The protein below binds the small molecule below.
Small molecule (SMILES): CC(=O)N[C@H]1[C@H](O[C@H]2[C@H](O)[C@@H](NC(C)=O)CO[C@@H]2CO)O[C@H](CO)[C@@H](O)[C@@H]1O

Sequence of chain 1.F:
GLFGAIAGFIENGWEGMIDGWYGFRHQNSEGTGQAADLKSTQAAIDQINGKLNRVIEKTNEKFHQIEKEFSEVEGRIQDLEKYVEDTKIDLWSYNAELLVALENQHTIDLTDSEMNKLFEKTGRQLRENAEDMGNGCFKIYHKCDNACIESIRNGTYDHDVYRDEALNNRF

Binding-site contacts:
Ligand atom C1 contacts residue ASN279 of chain 1.E at 1.4 Å.
Ligand atom C8 contacts residue VAL291 of chain 1.E at 4.3 Å (hydrophobic).
Ligand atom C2 contacts residue VAL291 of chain 1.E at 3.9 Å (hydrophobic).
Ligand atom C7 contacts residue VAL291 of chain 1.E at 4.4 Å (hydrophobic).
Ligand atom C6 contacts residue GLU69 of chain 1.F at 4.4 Å.
Ligand atom C3 contacts residue ASN279 of chain 1.E at 3.8 Å.
Ligand atom O5 contacts residue ASN292 of chain 1.E at 3.7 Å.
Ligand atom C4 contacts residue ASN279 of chain 1.E at 4.2 Å.
Ligand atom C3 contacts residue VAL291 of chain 1.E at 4.1 Å (hydrophobic).
Ligand atom O5 contacts residue ASN279 of chain 1.E at 2.3 Å (h-bond).
Ligand atom N2 contacts residue VAL291 of chain 1.E at 3.6 Å (h-bond).
Ligand atom N2 contacts residue ASN279 of chain 1.E at 3.0 Å (h-bond).
Ligand atom C2 contacts residue ASN279 of chain 1.E at 2.4 Å.
Ligand atom C7 contacts residue ASN279 of chain 1.E at 3.2 Å.
Ligand atom C5 contacts residue ASN279 of chain 1.E at 3.6 Å.
Ligand atom O7 contacts residue ASN279 of chain 1.E at 3.1 Å (h-bond).
Ligand atom C6 contacts residue ASN292 of chain 1.E at 4.0 Å.
Ligand atom C5 contacts residue ASN292 of chain 1.E at 3.9 Å.
Ligand atom C1 contacts residue ASN292 of chain 1.E at 4.0 Å.
Ligand atom C8 contacts residue SER39 of chain 1.E at 3.4 Å.
Ligand atom C8 contacts residue GLU69 of chain 1.F at 3.6 Å.
Ligand atom C1 contacts residue VAL291 of chain 1.E at 3.5 Å (hydrophobic).

Sequence of chain 1.E:
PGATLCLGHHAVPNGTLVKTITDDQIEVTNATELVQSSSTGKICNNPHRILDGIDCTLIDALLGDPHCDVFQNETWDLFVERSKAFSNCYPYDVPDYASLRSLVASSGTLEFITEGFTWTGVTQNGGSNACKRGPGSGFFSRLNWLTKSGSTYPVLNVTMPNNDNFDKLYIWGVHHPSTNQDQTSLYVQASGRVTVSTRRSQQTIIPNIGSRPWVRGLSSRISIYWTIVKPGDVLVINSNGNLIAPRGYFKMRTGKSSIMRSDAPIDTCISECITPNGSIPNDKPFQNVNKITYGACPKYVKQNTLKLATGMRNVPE